Sequence of chain 1.A:
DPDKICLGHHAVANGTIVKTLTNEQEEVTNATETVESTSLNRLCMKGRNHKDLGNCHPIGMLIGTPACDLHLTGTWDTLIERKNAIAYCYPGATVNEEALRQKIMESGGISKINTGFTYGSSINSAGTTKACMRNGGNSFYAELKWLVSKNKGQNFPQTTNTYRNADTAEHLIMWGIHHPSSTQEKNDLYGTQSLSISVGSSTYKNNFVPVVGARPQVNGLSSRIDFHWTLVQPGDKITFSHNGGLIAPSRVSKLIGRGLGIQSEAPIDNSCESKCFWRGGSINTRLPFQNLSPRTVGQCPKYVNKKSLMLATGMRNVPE

Binding-site contacts:
Ligand atom C1 contacts residue THR129 of chain 1.A at 3.2 Å.
Ligand atom C7 contacts residue TRP146 of chain 1.A at 3.4 Å (hydrophobic).
Ligand atom C1 contacts residue LYS130 of chain 1.A at 3.6 Å.
Ligand atom O1B contacts residue THR129 of chain 1.A at 3.2 Å (h-bond).
Ligand atom O4 contacts residue GLY220 of chain 1.A at 3.4 Å (h-bond).
Ligand atom O8 contacts residue HIS178 of chain 1.A at 3.9 Å.
Ligand atom O1A contacts residue LEU221 of chain 1.A at 3.4 Å.
Ligand atom C3 contacts residue GLY220 of chain 1.A at 3.8 Å.
Ligand atom O9 contacts residue SER223 of chain 1.A at 2.5 Å (h-bond).
Ligand atom N5 contacts residue THR128 of chain 1.A at 3.1 Å (h-bond).
Ligand atom C5 contacts residue THR128 of chain 1.A at 3.6 Å.
Ligand atom O10 contacts residue THR128 of chain 1.A at 3.0 Å (h-bond).
Ligand atom O3 contacts residue GLY220 of chain 1.A at 2.9 Å (h-bond).
Ligand atom O1B contacts residue LYS130 of chain 1.A at 2.6 Å (salt-bridge).
Ligand atom C4 contacts residue THR128 of chain 1.A at 3.1 Å.
Ligand atom O9 contacts residue LEU221 of chain 1.A at 3.2 Å.
Ligand atom C11 contacts residue GLY127 of chain 1.A at 3.3 Å.
Ligand atom C6 contacts residue LEU221 of chain 1.A at 3.8 Å (hydrophobic).
Ligand atom O9 contacts residue TYR90 of chain 1.A at 2.7 Å (h-bond).
Ligand atom C8 contacts residue TRP146 of chain 1.A at 3.6 Å (hydrophobic).
Ligand atom O9 contacts residue GLU185 of chain 1.A at 3.3 Å (salt-bridge).
Ligand atom O1 contacts residue LYS152 of chain 1.A at 3.8 Å.
Ligand atom C11 contacts residue THR128 of chain 1.A at 3.3 Å.
Ligand atom O8 contacts residue GLU185 of chain 1.A at 2.9 Å (salt-bridge).
Ligand atom C8 contacts residue TYR90 of chain 1.A at 3.8 Å (hydrophobic).
Ligand atom C10 contacts residue THR128 of chain 1.A at 2.8 Å.
Ligand atom O1A contacts residue LYS130 of chain 1.A at 3.9 Å.
Ligand atom C4 contacts residue GLY220 of chain 1.A at 3.5 Å.
Ligand atom C9 contacts residue TYR90 of chain 1.A at 3.5 Å (hydrophobic).
Ligand atom C9 contacts residue GLU185 of chain 1.A at 3.9 Å.
Ligand atom C9 contacts residue SER223 of chain 1.A at 4.0 Å.
Ligand atom C8 contacts residue LYS152 of chain 1.A at 3.3 Å.
Ligand atom C7 contacts residue LYS152 of chain 1.A at 3.7 Å.
Ligand atom C9 contacts residue LEU221 of chain 1.A at 3.3 Å (hydrophobic).
Ligand atom C4 contacts residue THR129 of chain 1.A at 3.8 Å.
Ligand atom O7 contacts residue LEU189 of chain 1.A at 3.6 Å.
Ligand atom O4 contacts residue ASN138 of chain 1.A at 3.8 Å.
Ligand atom O1A contacts residue THR129 of chain 1.A at 2.6 Å (h-bond).
Ligand atom O4 contacts residue THR128 of chain 1.A at 2.8 Å (h-bond).
Ligand atom O1B contacts residue ASN138 of chain 1.A at 3.7 Å.

The small molecule below binds the protein below.
Small molecule (SMILES): CC(=O)N[C@@H]1[C@@H](O)[C@H](O[C@@H]2O[C@H](CO[C@]3(C(=O)O)C[C@H](O)[C@@H](NC(C)=O)[C@H]([C@H](O)[C@H](O)CO)O3)[C@H](O)[C@H](O)[C@H]2O)[C@@H](CO)O[C@H]1O